The protein below binds the small molecule below.
Small molecule (SMILES): NCC(=O)O

Binding-site contacts:
Ligand atom CA contacts residue THR207 of chain 1.B at 3.3 Å.
Ligand atom N contacts residue THR207 of chain 1.B at 3.1 Å.
Ligand atom C contacts residue THR207 of chain 1.B at 3.0 Å.
Ligand atom O contacts residue THR207 of chain 1.B at 3.8 Å.

Sequence of chain 1.B:
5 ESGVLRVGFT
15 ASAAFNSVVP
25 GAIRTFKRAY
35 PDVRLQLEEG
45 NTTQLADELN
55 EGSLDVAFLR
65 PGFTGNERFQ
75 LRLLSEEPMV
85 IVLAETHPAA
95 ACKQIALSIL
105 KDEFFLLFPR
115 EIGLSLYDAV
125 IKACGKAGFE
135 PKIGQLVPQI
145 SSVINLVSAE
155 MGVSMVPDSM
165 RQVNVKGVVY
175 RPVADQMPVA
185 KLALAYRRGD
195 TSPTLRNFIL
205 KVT